Sequence of chain 1.A:
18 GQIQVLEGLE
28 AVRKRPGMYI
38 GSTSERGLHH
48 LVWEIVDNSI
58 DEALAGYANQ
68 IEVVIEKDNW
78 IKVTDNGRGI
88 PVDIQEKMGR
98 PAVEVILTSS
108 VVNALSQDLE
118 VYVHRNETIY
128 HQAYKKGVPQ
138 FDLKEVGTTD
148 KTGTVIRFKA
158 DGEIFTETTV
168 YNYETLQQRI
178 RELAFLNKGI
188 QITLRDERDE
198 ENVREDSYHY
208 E

This protein binds this small molecule.
Small molecule (SMILES): Cc1[nH]c(C(=O)Nc2nc3c(OCCN4CCOCC4)cc(C(=O)O)cc3s2)c(Cl)c1Cl

Binding-site contacts:
Ligand atom C12 contacts residue ILE52 of chain 1.A at 3.9 Å (hydrophobic).
Ligand atom C8 contacts residue ILE87 of chain 1.A at 3.8 Å (hydrophobic).
Ligand atom CL2 contacts residue ILE153 of chain 1.A at 3.9 Å.
Ligand atom C11 contacts residue ASP82 of chain 1.A at 3.5 Å.
Ligand atom S contacts residue GLU59 of chain 1.A at 3.5 Å.
Ligand atom N2 contacts residue ASP82 of chain 1.A at 2.8 Å (salt-bridge).
Ligand atom C11 contacts residue SER56 of chain 1.A at 3.5 Å.
Ligand atom C10 contacts residue ASN55 of chain 1.A at 3.7 Å.
Ligand atom C11 contacts residue THR151 of chain 1.A at 3.8 Å.
Ligand atom C1 contacts residue ARG122 of chain 1.A at 3.6 Å.
Ligand atom C8 contacts residue ASP82 of chain 1.A at 3.9 Å.
Ligand atom CL2 contacts residue ASN55 of chain 1.A at 3.3 Å.
Ligand atom O2 contacts residue ARG122 of chain 1.A at 2.9 Å (salt-bridge).
Ligand atom C13 contacts residue ARG122 of chain 1.A at 3.7 Å.
Ligand atom C12 contacts residue ASP82 of chain 1.A at 3.6 Å.
Ligand atom C2 contacts residue ARG85 of chain 1.A at 3.6 Å.
Ligand atom O contacts residue ASP82 of chain 1.A at 3.8 Å.
Ligand atom C12 contacts residue SER56 of chain 1.A at 3.2 Å.
Ligand atom S contacts residue GLY86 of chain 1.A at 3.6 Å (h-bond).
Ligand atom N2 contacts residue THR151 of chain 1.A at 3.7 Å.
Ligand atom C9 contacts residue ASN55 of chain 1.A at 3.6 Å.
Ligand atom O1 contacts residue ARG85 of chain 1.A at 3.9 Å.
Ligand atom C15 contacts residue ILE103 of chain 1.A at 3.5 Å (hydrophobic).
Ligand atom O2 contacts residue ARG85 of chain 1.A at 3.5 Å (salt-bridge).
Ligand atom C12 contacts residue ILE153 of chain 1.A at 3.9 Å (hydrophobic).
Ligand atom C1 contacts residue ARG85 of chain 1.A at 3.5 Å.
Ligand atom O contacts residue THR151 of chain 1.A at 3.7 Å.
Ligand atom C3 contacts residue PRO88 of chain 1.A at 3.6 Å (hydrophobic).
Ligand atom C contacts residue PRO88 of chain 1.A at 3.9 Å (hydrophobic).
Ligand atom C2 contacts residue PRO88 of chain 1.A at 3.6 Å (hydrophobic).
Ligand atom C7 contacts residue ILE87 of chain 1.A at 3.9 Å (hydrophobic).
Ligand atom C1 contacts residue GLY86 of chain 1.A at 3.6 Å.
Ligand atom C contacts residue GLY86 of chain 1.A at 3.7 Å.
Ligand atom CL1 contacts residue ILE87 of chain 1.A at 3.6 Å.
Ligand atom C5 contacts residue PRO88 of chain 1.A at 3.8 Å (hydrophobic).
Ligand atom C13 contacts residue ARG85 of chain 1.A at 3.4 Å.
Ligand atom C4 contacts residue PRO88 of chain 1.A at 3.8 Å (hydrophobic).
Ligand atom C9 contacts residue ILE87 of chain 1.A at 3.6 Å (hydrophobic).
Ligand atom C contacts residue GLU59 of chain 1.A at 3.8 Å.
Ligand atom N2 contacts residue SER56 of chain 1.A at 3.6 Å.